This small molecule binds to this protein.
Small molecule (SMILES): Nc1ncnc2c1ncn2[C@@H]1O[C@H](COP(=O)(O)OP(=O)(O)OP(O)(O)=S)[C@@H](O)[C@H]1O

Binding-site contacts:
Ligand atom C3' contacts residue ASP521 of chain 1.B at 3.3 Å.
Ligand atom C6 contacts residue ASN505 of chain 1.B at 3.5 Å.
Ligand atom S1G contacts residue MG1 of chain 1.R at 1.6 Å.
Ligand atom S1G contacts residue ASP51 of chain 1.B at 3.6 Å.
Ligand atom O3G contacts residue ASP86 of chain 1.B at 3.4 Å.
Ligand atom O3A contacts residue THR89 of chain 1.B at 3.6 Å.
Ligand atom O2G contacts residue THR88 of chain 1.B at 3.1 Å (h-bond).
Ligand atom O2G contacts residue VAL53 of chain 1.B at 3.3 Å (h-bond).
Ligand atom O2' contacts residue ASP521 of chain 1.B at 3.3 Å (salt-bridge).
Ligand atom O3' contacts residue GLN474 of chain 1.B at 3.2 Å (h-bond).
Ligand atom N1 contacts residue ILE519 of chain 1.B at 3.7 Å.
Ligand atom O2B contacts residue THR88 of chain 1.B at 2.9 Å (h-bond).
Ligand atom O2G contacts residue ASP51 of chain 1.B at 3.2 Å (salt-bridge).
Ligand atom O3' contacts residue ASP521 of chain 1.B at 2.9 Å (salt-bridge).
Ligand atom O3B contacts residue THR88 of chain 1.B at 3.7 Å.
Ligand atom O2B contacts residue THR89 of chain 1.B at 2.9 Å (h-bond).
Ligand atom O3G contacts residue ASP81 of chain 1.B at 3.4 Å (salt-bridge).
Ligand atom O1B contacts residue GLY87 of chain 1.B at 3.5 Å (h-bond).
Ligand atom O3G contacts residue GLY87 of chain 1.B at 2.7 Å (h-bond).
Ligand atom S1G contacts residue ASP86 of chain 1.B at 3.0 Å (salt-bridge).
Ligand atom O2A contacts residue GLY32 of chain 1.B at 2.8 Å (h-bond).
Ligand atom O2A contacts residue MET31 of chain 1.B at 3.5 Å.
Ligand atom C2 contacts residue MET504 of chain 1.B at 3.6 Å (hydrophobic).
Ligand atom O2' contacts residue GLY429 of chain 1.B at 2.8 Å (h-bond).
Ligand atom O2A contacts residue K1 of chain 1.S at 2.9 Å.
Ligand atom PG contacts residue THR88 of chain 1.B at 3.7 Å.
Ligand atom O2G contacts residue GLY52 of chain 1.B at 3.6 Å (h-bond).
Ligand atom O2' contacts residue GLY430 of chain 1.B at 3.7 Å.
Ligand atom C2' contacts residue ASP521 of chain 1.B at 3.4 Å.
Ligand atom O2B contacts residue THR90 of chain 1.B at 3.2 Å (h-bond).
Ligand atom O1A contacts residue K1 of chain 1.S at 2.6 Å.
Ligand atom O1B contacts residue ASP86 of chain 1.B at 3.0 Å (salt-bridge).
Ligand atom N1 contacts residue ASN505 of chain 1.B at 3.3 Å (h-bond).
Ligand atom O3B contacts residue THR89 of chain 1.B at 3.5 Å (h-bond).
Ligand atom N6 contacts residue ASN505 of chain 1.B at 3.0 Å (h-bond).
Ligand atom PG contacts residue MG1 of chain 1.R at 3.4 Å.
Ligand atom O3G contacts residue THR88 of chain 1.B at 3.6 Å (h-bond).
Ligand atom N1 contacts residue LEU506 of chain 1.B at 3.2 Å (h-bond).
Ligand atom O2B contacts residue GLY87 of chain 1.B at 3.4 Å.
Ligand atom PA contacts residue K1 of chain 1.S at 3.1 Å.

Sequence of chain 1.B:
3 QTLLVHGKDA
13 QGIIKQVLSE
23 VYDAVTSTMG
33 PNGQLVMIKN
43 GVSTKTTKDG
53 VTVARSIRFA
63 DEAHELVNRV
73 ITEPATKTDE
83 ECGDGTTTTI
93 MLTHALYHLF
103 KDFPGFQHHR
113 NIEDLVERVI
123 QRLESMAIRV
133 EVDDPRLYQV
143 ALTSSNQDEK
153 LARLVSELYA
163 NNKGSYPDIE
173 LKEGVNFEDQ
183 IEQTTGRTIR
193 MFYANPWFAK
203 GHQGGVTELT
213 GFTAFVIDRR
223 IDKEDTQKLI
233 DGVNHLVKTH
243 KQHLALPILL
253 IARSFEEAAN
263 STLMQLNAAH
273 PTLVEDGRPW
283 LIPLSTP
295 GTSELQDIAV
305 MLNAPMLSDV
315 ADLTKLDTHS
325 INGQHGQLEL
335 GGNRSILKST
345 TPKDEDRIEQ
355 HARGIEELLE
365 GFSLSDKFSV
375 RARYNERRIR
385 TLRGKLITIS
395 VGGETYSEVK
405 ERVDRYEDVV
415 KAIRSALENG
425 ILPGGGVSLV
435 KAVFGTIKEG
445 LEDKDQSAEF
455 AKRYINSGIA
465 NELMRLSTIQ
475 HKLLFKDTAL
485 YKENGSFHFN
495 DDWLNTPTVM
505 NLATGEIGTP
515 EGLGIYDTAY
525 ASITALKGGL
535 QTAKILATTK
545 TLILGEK